The small molecule below binds the protein below.
Small molecule (SMILES): CC(C)C[C@H](NC(=O)[C@H](Cc1ccc(O)cc1)NC(=O)[C@H](CCC(N)=O)NC(=O)CN)C(=O)O

Sequence of chain 1.L:
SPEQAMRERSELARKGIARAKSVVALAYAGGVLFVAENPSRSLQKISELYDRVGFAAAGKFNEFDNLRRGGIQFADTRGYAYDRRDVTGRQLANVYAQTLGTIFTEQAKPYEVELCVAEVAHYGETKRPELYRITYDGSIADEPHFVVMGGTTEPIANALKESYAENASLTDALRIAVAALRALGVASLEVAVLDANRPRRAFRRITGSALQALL

Sequence of chain 1.K:
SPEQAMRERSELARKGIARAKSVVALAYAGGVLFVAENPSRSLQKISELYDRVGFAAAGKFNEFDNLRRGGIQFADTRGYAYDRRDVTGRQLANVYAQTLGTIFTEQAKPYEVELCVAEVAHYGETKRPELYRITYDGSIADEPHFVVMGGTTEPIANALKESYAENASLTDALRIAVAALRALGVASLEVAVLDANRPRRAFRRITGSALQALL

Binding-site contacts:
Ligand atom OH contacts residue GLU119 of chain 1.L at 3.7 Å.
Ligand atom CD1 contacts residue PRO46 of chain 1.L at 3.6 Å (hydrophobic).
Ligand atom NE2 contacts residue ILE147 of chain 1.K at 2.8 Å (h-bond).
Ligand atom CB contacts residue ARG26 of chain 1.L at 3.7 Å.
Ligand atom OXT contacts residue LEU50 of chain 1.L at 3.7 Å.
Ligand atom CD1 contacts residue GLY23 of chain 1.L at 3.5 Å.
Ligand atom CA contacts residue LYS67 of chain 1.L at 3.6 Å.
Ligand atom CD2 contacts residue ARG26 of chain 1.L at 3.5 Å.
Ligand atom CD2 contacts residue LYS28 of chain 1.L at 3.5 Å.
Ligand atom C contacts residue LYS52 of chain 1.L at 3.8 Å.
Ligand atom OH contacts residue GLY23 of chain 1.L at 3.5 Å.
Ligand atom CE1 contacts residue LYS67 of chain 1.L at 3.8 Å.
Ligand atom NE2 contacts residue LEU50 of chain 1.L at 3.6 Å.
Ligand atom CA contacts residue GLY66 of chain 1.L at 3.3 Å.
Ligand atom CG contacts residue ARG26 of chain 1.L at 3.5 Å.
Ligand atom CG contacts residue PHE68 of chain 1.L at 3.8 Å (hydrophobic).
Ligand atom CD contacts residue ILE147 of chain 1.K at 3.1 Å (hydrophobic).
Ligand atom CE2 contacts residue ARG26 of chain 1.L at 3.7 Å.
Ligand atom O contacts residue PHE68 of chain 1.L at 2.8 Å (h-bond).
Ligand atom C contacts residue GLY66 of chain 1.L at 3.8 Å.
Ligand atom OH contacts residue ARG26 of chain 1.L at 3.2 Å (salt-bridge).
Ligand atom O contacts residue PHE68 of chain 1.L at 3.1 Å.
Ligand atom O contacts residue LEU50 of chain 1.L at 3.3 Å.
Ligand atom OE1 contacts residue SER146 of chain 1.K at 3.0 Å.
Ligand atom CB contacts residue ALA27 of chain 1.L at 3.6 Å (hydrophobic).
Ligand atom OE1 contacts residue ILE147 of chain 1.K at 2.6 Å (h-bond).
Ligand atom O contacts residue LYS67 of chain 1.L at 3.0 Å.
Ligand atom CD1 contacts residue ASN45 of chain 1.L at 3.1 Å.
Ligand atom CD1 contacts residue ALA27 of chain 1.L at 3.7 Å (hydrophobic).
Ligand atom CD1 contacts residue LYS67 of chain 1.L at 3.7 Å.
Ligand atom O contacts residue GLY66 of chain 1.L at 3.3 Å (h-bond).
Ligand atom O contacts residue LYS28 of chain 1.L at 3.0 Å (salt-bridge).
Ligand atom OXT contacts residue LYS52 of chain 1.L at 3.7 Å.
Ligand atom CZ contacts residue GLY23 of chain 1.L at 3.5 Å.
Ligand atom CE1 contacts residue GLY23 of chain 1.L at 3.2 Å.
Ligand atom CB contacts residue LYS28 of chain 1.L at 3.8 Å.
Ligand atom CA contacts residue LYS52 of chain 1.L at 3.6 Å.
Ligand atom CB contacts residue GLY145 of chain 1.K at 3.4 Å.
Ligand atom OXT contacts residue ASN45 of chain 1.L at 3.0 Å (h-bond).
Ligand atom CD1 contacts residue GLY66 of chain 1.L at 3.4 Å.